Binding-site contacts:
Ligand atom O1 contacts residue ARG40 of chain 1.B at 2.5 Å (salt-bridge).
Ligand atom O3B contacts residue ARG43 of chain 1.B at 3.2 Å (salt-bridge).
Ligand atom O2 contacts residue ASN464 of chain 1.A at 3.1 Å (h-bond).
Ligand atom O1 contacts residue ASN464 of chain 1.A at 3.8 Å.
Ligand atom O2B contacts residue THR39 of chain 1.B at 3.8 Å.
Ligand atom O3' contacts residue TYR537 of chain 1.A at 3.5 Å.
Ligand atom O3 contacts residue ARG327 of chain 1.B at 3.3 Å (salt-bridge).
Ligand atom O1B contacts residue ARG43 of chain 1.B at 3.3 Å (salt-bridge).
Ligand atom O2' contacts residue ALA461 of chain 1.A at 3.6 Å.
Ligand atom P contacts residue ARG43 of chain 1.B at 3.5 Å.
Ligand atom O3' contacts residue ARG43 of chain 1.B at 3.5 Å (salt-bridge).
Ligand atom C2 contacts residue GLY533 of chain 1.A at 3.6 Å.
Ligand atom N7 contacts residue ILE378 of chain 1.A at 3.6 Å.
Ligand atom O2 contacts residue ARG327 of chain 1.B at 3.0 Å (salt-bridge).
Ligand atom O2' contacts residue TYR460 of chain 1.A at 3.4 Å.
Ligand atom C5' contacts residue LEU534 of chain 1.A at 3.8 Å (hydrophobic).
Ligand atom C8 contacts residue LEU534 of chain 1.A at 3.7 Å (hydrophobic).
Ligand atom O1B contacts residue PHE92 of chain 1.B at 3.1 Å.
Ligand atom O3 contacts residue ARG43 of chain 1.B at 2.9 Å (salt-bridge).
Ligand atom P contacts residue ARG40 of chain 1.B at 3.5 Å.
Ligand atom O2 contacts residue ARG40 of chain 1.B at 3.6 Å.
Ligand atom C5 contacts residue ILE378 of chain 1.A at 3.5 Å (hydrophobic).
Ligand atom O1 contacts residue ARG43 of chain 1.B at 3.0 Å (salt-bridge).
Ligand atom N7 contacts residue LEU534 of chain 1.A at 3.7 Å.
Ligand atom N6 contacts residue ILE378 of chain 1.A at 3.3 Å.
Ligand atom O3B contacts residue THR39 of chain 1.B at 2.9 Å (h-bond).
Ligand atom C6 contacts residue GLY533 of chain 1.A at 3.6 Å.
Ligand atom N6 contacts residue HIS377 of chain 1.A at 3.2 Å (h-bond).
Ligand atom PB contacts residue ARG43 of chain 1.B at 3.8 Å.
Ligand atom O3 contacts residue ARG40 of chain 1.B at 3.7 Å.
Ligand atom O2A contacts residue MET457 of chain 1.A at 3.6 Å.
Ligand atom O1A contacts residue LYS452 of chain 1.A at 3.1 Å (salt-bridge).
Ligand atom N3 contacts residue TYR537 of chain 1.A at 3.8 Å.
Ligand atom C6 contacts residue ILE378 of chain 1.A at 3.4 Å (hydrophobic).
Ligand atom O4' contacts residue LEU534 of chain 1.A at 3.7 Å.
Ligand atom O2 contacts residue TYR460 of chain 1.A at 3.6 Å.
Ligand atom C8 contacts residue MET457 of chain 1.A at 3.7 Å (hydrophobic).
Ligand atom O1 contacts residue TYR537 of chain 1.A at 2.7 Å (h-bond).
Ligand atom C1' contacts residue TYR537 of chain 1.A at 3.8 Å (hydrophobic).
Ligand atom N1 contacts residue GLY533 of chain 1.A at 3.5 Å (h-bond).

This small molecule binds to this protein.
Small molecule (SMILES): Nc1ncnc2c1ncn2[C@@H]1O[C@H](CO[P](=O)(O)OP(=O)(O)O)[C@@H](OP(=O)(O)O)[C@H]1O

Sequence of chain 1.B:
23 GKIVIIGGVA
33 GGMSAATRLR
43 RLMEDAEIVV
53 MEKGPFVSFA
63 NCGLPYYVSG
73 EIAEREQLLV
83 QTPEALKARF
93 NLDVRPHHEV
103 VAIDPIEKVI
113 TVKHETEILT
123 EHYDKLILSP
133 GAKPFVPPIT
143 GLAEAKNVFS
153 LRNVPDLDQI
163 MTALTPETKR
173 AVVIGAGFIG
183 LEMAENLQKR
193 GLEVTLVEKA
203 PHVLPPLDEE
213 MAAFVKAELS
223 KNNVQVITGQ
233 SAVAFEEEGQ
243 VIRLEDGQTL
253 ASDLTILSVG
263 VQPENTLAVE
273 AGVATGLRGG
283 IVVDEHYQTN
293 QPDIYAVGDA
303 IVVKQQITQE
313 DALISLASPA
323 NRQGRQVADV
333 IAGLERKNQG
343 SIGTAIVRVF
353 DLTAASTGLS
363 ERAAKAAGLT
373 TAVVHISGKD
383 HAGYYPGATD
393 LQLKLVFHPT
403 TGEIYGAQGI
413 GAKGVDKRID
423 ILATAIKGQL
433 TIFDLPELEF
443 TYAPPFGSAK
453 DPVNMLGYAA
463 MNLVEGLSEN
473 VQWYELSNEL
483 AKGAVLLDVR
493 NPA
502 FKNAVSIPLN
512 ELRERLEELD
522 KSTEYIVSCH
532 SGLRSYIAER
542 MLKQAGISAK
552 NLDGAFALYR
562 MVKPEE

Sequence of chain 1.A:
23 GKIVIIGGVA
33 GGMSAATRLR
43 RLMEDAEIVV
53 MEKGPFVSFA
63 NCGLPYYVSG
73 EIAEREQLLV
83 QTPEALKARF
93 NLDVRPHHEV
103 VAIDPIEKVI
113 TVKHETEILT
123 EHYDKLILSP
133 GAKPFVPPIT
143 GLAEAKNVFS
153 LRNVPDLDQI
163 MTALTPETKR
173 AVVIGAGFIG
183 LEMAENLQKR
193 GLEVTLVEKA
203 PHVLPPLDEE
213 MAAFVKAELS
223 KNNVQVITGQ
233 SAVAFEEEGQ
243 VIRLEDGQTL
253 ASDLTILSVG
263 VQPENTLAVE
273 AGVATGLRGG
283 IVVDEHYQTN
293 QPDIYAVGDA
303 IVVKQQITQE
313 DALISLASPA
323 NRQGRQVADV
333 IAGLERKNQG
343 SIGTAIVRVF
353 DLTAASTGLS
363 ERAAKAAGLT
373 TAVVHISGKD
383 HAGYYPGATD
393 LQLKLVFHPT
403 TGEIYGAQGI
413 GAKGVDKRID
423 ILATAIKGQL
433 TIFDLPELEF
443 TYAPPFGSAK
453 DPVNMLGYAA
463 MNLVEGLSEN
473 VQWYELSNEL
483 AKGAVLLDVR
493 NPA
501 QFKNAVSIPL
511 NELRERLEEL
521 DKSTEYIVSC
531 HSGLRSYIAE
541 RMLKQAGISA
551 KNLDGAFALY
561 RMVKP